Binding-site contacts:
Ligand atom CH contacts residue TRP40 of chain 1.B at 3.6 Å (hydrophobic).
Ligand atom NZ contacts residue VAL46 of chain 1.B at 3.8 Å.
Ligand atom O contacts residue TRP40 of chain 1.B at 4.2 Å.
Ligand atom CH3 contacts residue PRO41 of chain 1.B at 3.7 Å (hydrophobic).
Ligand atom CH contacts residue VAL46 of chain 1.B at 3.8 Å (hydrophobic).
Ligand atom NZ contacts residue ILE105 of chain 1.B at 3.5 Å.
Ligand atom N contacts residue TRP40 of chain 1.B at 3.2 Å.
Ligand atom CH3 contacts residue PHE42 of chain 1.B at 3.9 Å (hydrophobic).
Ligand atom CD contacts residue LEU53 of chain 1.B at 4.1 Å (hydrophobic).
Ligand atom OH contacts residue ASN99 of chain 1.B at 2.8 Å (h-bond).
Ligand atom OH contacts residue ILE105 of chain 1.B at 3.7 Å.
Ligand atom CG contacts residue TRP40 of chain 1.B at 4.2 Å (hydrophobic).
Ligand atom CE contacts residue ASN99 of chain 1.B at 3.9 Å.
Ligand atom CD contacts residue ASN99 of chain 1.B at 4.0 Å.
Ligand atom CH contacts residue ASN99 of chain 1.B at 3.9 Å.
Ligand atom CE contacts residue LEU53 of chain 1.B at 4.0 Å (hydrophobic).
Ligand atom CH3 contacts residue ILE105 of chain 1.B at 3.5 Å (hydrophobic).
Ligand atom O contacts residue PRO41 of chain 1.B at 3.6 Å.
Ligand atom CD contacts residue ILE105 of chain 1.B at 3.8 Å (hydrophobic).
Ligand atom CH3 contacts residue TRP40 of chain 1.B at 3.9 Å (hydrophobic).
Ligand atom NZ contacts residue TRP40 of chain 1.B at 3.8 Å.
Ligand atom O contacts residue LEU51 of chain 1.B at 4.3 Å.
Ligand atom CH contacts residue ILE105 of chain 1.B at 3.3 Å (hydrophobic).
Ligand atom OH contacts residue CYS95 of chain 1.B at 4.1 Å.
Ligand atom O contacts residue ILE105 of chain 1.B at 3.5 Å.
Ligand atom CB contacts residue ASP103 of chain 1.B at 3.7 Å.
Ligand atom CG2 contacts residue TRP40 of chain 1.B at 3.6 Å (hydrophobic).
Ligand atom OH contacts residue TYR56 of chain 1.B at 4.1 Å.
Ligand atom O contacts residue LEU51 of chain 1.B at 4.2 Å.
Ligand atom CD contacts residue TRP40 of chain 1.B at 3.8 Å (hydrophobic).
Ligand atom CG contacts residue ASN99 of chain 1.B at 3.3 Å.
Ligand atom CA contacts residue LEU51 of chain 1.B at 3.9 Å (hydrophobic).
Ligand atom CH3 contacts residue VAL46 of chain 1.B at 3.7 Å (hydrophobic).
Ligand atom OH contacts residue TRP40 of chain 1.B at 3.4 Å (h-bond).
Ligand atom CA contacts residue TRP40 of chain 1.B at 3.3 Å (hydrophobic).
Ligand atom CE contacts residue ILE105 of chain 1.B at 4.0 Å (hydrophobic).
Ligand atom CE contacts residue TRP40 of chain 1.B at 3.9 Å (hydrophobic).
Ligand atom C contacts residue TRP40 of chain 1.B at 3.6 Å (hydrophobic).
Ligand atom CB contacts residue TRP40 of chain 1.B at 4.2 Å (hydrophobic).
Ligand atom C contacts residue ILE105 of chain 1.B at 4.1 Å (hydrophobic).

This protein binds this small molecule.
Small molecule (SMILES): CC(=O)/N=C/CCC[C@H](N)C(=O)N[C@@H](C)C(=O)N[C@H](C(=O)NCC(=O)NCC(=O)N[C@@H](CCCCNC(C)=O)C(=O)N[C@@H](C)C(=O)N[C@@H](C)C=O)[C@@H](C)O

Sequence of chain 1.B:
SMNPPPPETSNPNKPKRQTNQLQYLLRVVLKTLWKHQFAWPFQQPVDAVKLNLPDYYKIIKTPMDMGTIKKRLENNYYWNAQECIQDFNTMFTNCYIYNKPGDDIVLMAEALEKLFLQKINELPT